Binding-site contacts:
Ligand atom C4 contacts residue ASN606 of chain 1.B at 4.2 Å.
Ligand atom C5 contacts residue ASN606 of chain 1.B at 3.7 Å.
Ligand atom C7 contacts residue ASN606 of chain 1.B at 3.0 Å.
Ligand atom O7 contacts residue ASN606 of chain 1.B at 2.9 Å (h-bond).
Ligand atom C5 contacts residue LEU609 of chain 1.B at 4.5 Å (hydrophobic).
Ligand atom C2 contacts residue ASN606 of chain 1.B at 2.4 Å.
Ligand atom O5 contacts residue LEU609 of chain 1.B at 3.6 Å.
Ligand atom O6 contacts residue LEU609 of chain 1.B at 3.8 Å.
Ligand atom C1 contacts residue ASN606 of chain 1.B at 1.4 Å.
Ligand atom C3 contacts residue ASN606 of chain 1.B at 3.8 Å.
Ligand atom C1 contacts residue LEU609 of chain 1.B at 4.2 Å (hydrophobic).
Ligand atom C6 contacts residue LEU609 of chain 1.B at 4.4 Å (hydrophobic).
Ligand atom N2 contacts residue ASN606 of chain 1.B at 2.8 Å (h-bond).
Ligand atom C8 contacts residue ASN606 of chain 1.B at 4.2 Å.
Ligand atom O5 contacts residue ASN606 of chain 1.B at 2.4 Å (h-bond).
Ligand atom C6 contacts residue ASN612 of chain 1.B at 4.5 Å.

Sequence of chain 1.B:
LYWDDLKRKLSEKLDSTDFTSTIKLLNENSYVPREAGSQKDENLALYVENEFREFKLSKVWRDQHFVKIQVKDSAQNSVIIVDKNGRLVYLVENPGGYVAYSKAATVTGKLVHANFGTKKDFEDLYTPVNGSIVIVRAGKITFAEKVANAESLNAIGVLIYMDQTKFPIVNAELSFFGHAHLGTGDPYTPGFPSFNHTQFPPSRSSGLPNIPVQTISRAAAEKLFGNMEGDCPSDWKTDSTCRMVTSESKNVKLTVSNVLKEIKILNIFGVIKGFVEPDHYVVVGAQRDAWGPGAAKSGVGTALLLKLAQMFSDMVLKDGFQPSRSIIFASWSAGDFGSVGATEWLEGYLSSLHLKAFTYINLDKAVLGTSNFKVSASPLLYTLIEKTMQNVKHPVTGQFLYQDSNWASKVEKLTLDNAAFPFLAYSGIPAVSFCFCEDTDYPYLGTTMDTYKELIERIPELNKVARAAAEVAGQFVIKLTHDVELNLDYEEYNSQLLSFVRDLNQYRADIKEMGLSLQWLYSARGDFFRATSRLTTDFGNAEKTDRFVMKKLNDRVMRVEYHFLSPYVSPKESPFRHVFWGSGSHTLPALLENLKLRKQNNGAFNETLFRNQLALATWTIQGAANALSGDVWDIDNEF

This protein binds this small molecule.
Small molecule (SMILES): CC(=O)N[C@@H]1[C@@H](O)[C@H](O)[C@@H](CO)O[C@H]1O